The protein below binds the small molecule below.
Small molecule (SMILES): CC(=O)N[C@H]1[C@H](O[C@H]2[C@H](O)[C@@H](NC(C)=O)CO[C@@H]2CO)O[C@H](CO)[C@@H](O)[C@@H]1O

Sequence of chain 1.A:
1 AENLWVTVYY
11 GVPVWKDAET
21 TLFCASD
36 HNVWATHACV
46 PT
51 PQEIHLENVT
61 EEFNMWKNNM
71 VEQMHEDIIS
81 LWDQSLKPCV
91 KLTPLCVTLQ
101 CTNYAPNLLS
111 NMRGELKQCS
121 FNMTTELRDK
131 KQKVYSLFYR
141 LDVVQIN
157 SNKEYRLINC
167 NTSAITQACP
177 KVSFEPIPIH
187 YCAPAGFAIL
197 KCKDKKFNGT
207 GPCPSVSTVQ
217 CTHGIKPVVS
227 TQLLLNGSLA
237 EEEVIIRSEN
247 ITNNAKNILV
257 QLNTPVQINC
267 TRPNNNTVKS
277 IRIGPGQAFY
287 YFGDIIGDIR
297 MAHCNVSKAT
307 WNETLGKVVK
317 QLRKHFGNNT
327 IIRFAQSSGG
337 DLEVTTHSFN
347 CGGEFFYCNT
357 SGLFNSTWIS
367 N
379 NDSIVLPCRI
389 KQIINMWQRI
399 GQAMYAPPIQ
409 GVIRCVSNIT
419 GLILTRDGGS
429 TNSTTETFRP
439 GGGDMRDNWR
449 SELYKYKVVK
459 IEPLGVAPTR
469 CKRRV

Binding-site contacts:
Ligand atom C5 contacts residue GLN332 of chain 1.A at 4.0 Å.
Ligand atom C1 contacts residue SER357 of chain 1.A at 4.1 Å.
Ligand atom C6 contacts residue GLN332 of chain 1.A at 4.5 Å.
Ligand atom C6 contacts residue SER357 of chain 1.A at 4.3 Å.
Ligand atom C1 contacts residue ASN355 of chain 1.A at 1.4 Å.
Ligand atom C8 contacts residue ASN355 of chain 1.A at 3.9 Å.
Ligand atom O4 contacts residue GLN332 of chain 1.A at 4.2 Å.
Ligand atom C4 contacts residue ASN355 of chain 1.A at 4.3 Å.
Ligand atom O5 contacts residue SER357 of chain 1.A at 3.8 Å.
Ligand atom C8 contacts residue NAG1 of chain 1.LA at 3.9 Å.
Ligand atom O5 contacts residue ASN355 of chain 1.A at 2.4 Å (h-bond).
Ligand atom C3 contacts residue ASN355 of chain 1.A at 3.8 Å.
Ligand atom C8 contacts residue THR342 of chain 1.A at 4.0 Å.
Ligand atom O7 contacts residue ASN355 of chain 1.A at 3.0 Å (h-bond).
Ligand atom C8 contacts residue ARG387 of chain 1.A at 4.1 Å.
Ligand atom N2 contacts residue ASN355 of chain 1.A at 3.0 Å (h-bond).
Ligand atom C5 contacts residue SER357 of chain 1.A at 4.1 Å.
Ligand atom C7 contacts residue ASN355 of chain 1.A at 3.1 Å.
Ligand atom C5 contacts residue ASN355 of chain 1.A at 3.7 Å.
Ligand atom C2 contacts residue ASN355 of chain 1.A at 2.5 Å.